Sequence of chain 1.B:
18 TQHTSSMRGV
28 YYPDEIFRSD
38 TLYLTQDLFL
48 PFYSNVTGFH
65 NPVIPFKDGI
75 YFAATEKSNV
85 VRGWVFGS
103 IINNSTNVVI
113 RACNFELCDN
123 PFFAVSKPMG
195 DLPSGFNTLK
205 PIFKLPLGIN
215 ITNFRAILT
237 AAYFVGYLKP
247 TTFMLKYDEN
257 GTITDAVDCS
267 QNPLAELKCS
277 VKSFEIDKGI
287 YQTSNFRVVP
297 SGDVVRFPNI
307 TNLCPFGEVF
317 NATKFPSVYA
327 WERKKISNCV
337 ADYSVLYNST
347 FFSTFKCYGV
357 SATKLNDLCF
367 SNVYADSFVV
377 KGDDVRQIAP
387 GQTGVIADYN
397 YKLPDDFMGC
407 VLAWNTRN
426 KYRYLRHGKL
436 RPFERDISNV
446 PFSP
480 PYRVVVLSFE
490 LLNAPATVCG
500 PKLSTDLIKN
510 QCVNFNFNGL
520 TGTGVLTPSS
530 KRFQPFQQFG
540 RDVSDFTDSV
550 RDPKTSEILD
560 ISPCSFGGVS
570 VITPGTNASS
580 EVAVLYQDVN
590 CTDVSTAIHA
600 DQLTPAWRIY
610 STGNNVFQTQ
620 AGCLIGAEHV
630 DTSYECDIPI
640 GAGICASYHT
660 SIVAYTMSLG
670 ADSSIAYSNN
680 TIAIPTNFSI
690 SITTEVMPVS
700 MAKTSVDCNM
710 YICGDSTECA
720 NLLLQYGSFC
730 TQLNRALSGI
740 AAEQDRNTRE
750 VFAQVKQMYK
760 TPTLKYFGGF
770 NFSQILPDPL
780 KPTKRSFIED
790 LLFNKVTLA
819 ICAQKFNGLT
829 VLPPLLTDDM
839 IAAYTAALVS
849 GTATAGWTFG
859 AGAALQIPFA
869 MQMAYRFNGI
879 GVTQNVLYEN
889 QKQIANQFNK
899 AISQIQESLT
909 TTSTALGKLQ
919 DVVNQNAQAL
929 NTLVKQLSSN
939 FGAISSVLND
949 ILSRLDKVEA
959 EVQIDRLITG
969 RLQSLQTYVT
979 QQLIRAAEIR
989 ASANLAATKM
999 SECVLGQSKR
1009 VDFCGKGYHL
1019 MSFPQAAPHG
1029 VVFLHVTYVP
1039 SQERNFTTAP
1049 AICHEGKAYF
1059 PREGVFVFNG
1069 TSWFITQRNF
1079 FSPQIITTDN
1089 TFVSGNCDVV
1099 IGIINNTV

Binding-site contacts:
Ligand atom C1 contacts residue ASN305 of chain 1.B at 1.4 Å.
Ligand atom C4 contacts residue ASN305 of chain 1.B at 4.2 Å.
Ligand atom N2 contacts residue ASN305 of chain 1.B at 3.0 Å (h-bond).
Ligand atom O7 contacts residue ASN305 of chain 1.B at 4.4 Å.
Ligand atom C2 contacts residue ASN305 of chain 1.B at 2.5 Å.
Ligand atom C5 contacts residue ASN305 of chain 1.B at 3.6 Å.
Ligand atom C3 contacts residue ASN305 of chain 1.B at 3.8 Å.
Ligand atom C7 contacts residue ASN305 of chain 1.B at 4.0 Å.
Ligand atom C5 contacts residue LYS553 of chain 1.B at 4.4 Å.
Ligand atom O5 contacts residue ASN305 of chain 1.B at 2.3 Å (h-bond).
Ligand atom C8 contacts residue ASN305 of chain 1.B at 4.4 Å.

The small molecule below binds the protein below.
Small molecule (SMILES): CC(=O)N[C@@H]1[C@@H](O)[C@H](O)[C@@H](CO)O[C@H]1O